Binding-site contacts:
Ligand atom CM4 contacts residue TYR144 of chain 11.A at 3.8 Å (hydrophobic).
Ligand atom C2A contacts residue PHE179 of chain 11.A at 3.5 Å (hydrophobic).
Ligand atom CM3 contacts residue TYR190 of chain 11.A at 3.6 Å (hydrophobic).
Ligand atom N1A contacts residue PHE179 of chain 11.A at 3.3 Å.
Ligand atom C2B contacts residue ILE122 of chain 11.A at 4.0 Å (hydrophobic).
Ligand atom C1C contacts residue MET214 of chain 11.A at 3.2 Å (hydrophobic).
Ligand atom N3A contacts residue PHE179 of chain 11.A at 3.7 Å.
Ligand atom C6B contacts residue LEU181 of chain 11.A at 3.5 Å (hydrophobic).
Ligand atom N5A contacts residue PHE179 of chain 11.A at 3.3 Å.
Ligand atom CM2 contacts residue ILE77 of chain 11.A at 3.8 Å (hydrophobic).
Ligand atom C5 contacts residue MET214 of chain 11.A at 3.4 Å (hydrophobic).
Ligand atom C3 contacts residue LEU100 of chain 11.A at 3.8 Å (hydrophobic).
Ligand atom N2 contacts residue MET214 of chain 11.A at 3.8 Å.
Ligand atom N4A contacts residue PHE179 of chain 11.A at 3.5 Å.
Ligand atom C4 contacts residue TYR190 of chain 11.A at 3.7 Å (hydrophobic).
Ligand atom N3A contacts residue TYR144 of chain 11.A at 3.2 Å.
Ligand atom N5A contacts residue LEU217 of chain 11.A at 3.6 Å.
Ligand atom O1 contacts residue LEU100 of chain 11.A at 3.7 Å.
Ligand atom C1B contacts residue LEU181 of chain 11.A at 4.0 Å (hydrophobic).
Ligand atom CM4 contacts residue VAL168 of chain 11.A at 3.9 Å (hydrophobic).
Ligand atom N1A contacts residue LEU217 of chain 11.A at 3.3 Å.
Ligand atom CM2 contacts residue ILE122 of chain 11.A at 3.8 Å (hydrophobic).
Ligand atom CM6 contacts residue TYR144 of chain 11.A at 3.7 Å (hydrophobic).
Ligand atom C5B contacts residue TYR144 of chain 11.A at 3.8 Å (hydrophobic).
Ligand atom C2A contacts residue LEU217 of chain 11.A at 4.0 Å (hydrophobic).
Ligand atom N4A contacts residue TYR144 of chain 11.A at 3.7 Å.
Ligand atom CM4 contacts residue ALA166 of chain 11.A at 3.1 Å (hydrophobic).
Ligand atom C4 contacts residue LEU100 of chain 11.A at 3.9 Å (hydrophobic).
Ligand atom O1 contacts residue MET214 of chain 11.A at 3.2 Å.
Ligand atom CM4 contacts residue TYR142 of chain 11.A at 3.7 Å (hydrophobic).
Ligand atom CM6 contacts residue LEU181 of chain 11.A at 3.8 Å (hydrophobic).
Ligand atom O1B contacts residue ILE98 of chain 11.A at 3.2 Å.
Ligand atom N5A contacts residue MET124 of chain 11.A at 3.9 Å.
Ligand atom N2 contacts residue LEU100 of chain 11.A at 3.8 Å.
Ligand atom N1A contacts residue MET124 of chain 11.A at 3.6 Å.
Ligand atom C4 contacts residue MET214 of chain 11.A at 3.7 Å (hydrophobic).
Ligand atom CM6 contacts residue LEU184 of chain 11.A at 3.7 Å (hydrophobic).
Ligand atom C5B contacts residue LEU181 of chain 11.A at 3.6 Å (hydrophobic).
Ligand atom C1B contacts residue ILE98 of chain 11.A at 3.7 Å (hydrophobic).
Ligand atom C6B contacts residue ILE98 of chain 11.A at 3.8 Å (hydrophobic).

The small molecule below binds the protein below.
Small molecule (SMILES): Cc1cc(CCCOc2c(C)cc(-c3nnn(C)n3)cc2C)on1

Sequence of chain 11.A:
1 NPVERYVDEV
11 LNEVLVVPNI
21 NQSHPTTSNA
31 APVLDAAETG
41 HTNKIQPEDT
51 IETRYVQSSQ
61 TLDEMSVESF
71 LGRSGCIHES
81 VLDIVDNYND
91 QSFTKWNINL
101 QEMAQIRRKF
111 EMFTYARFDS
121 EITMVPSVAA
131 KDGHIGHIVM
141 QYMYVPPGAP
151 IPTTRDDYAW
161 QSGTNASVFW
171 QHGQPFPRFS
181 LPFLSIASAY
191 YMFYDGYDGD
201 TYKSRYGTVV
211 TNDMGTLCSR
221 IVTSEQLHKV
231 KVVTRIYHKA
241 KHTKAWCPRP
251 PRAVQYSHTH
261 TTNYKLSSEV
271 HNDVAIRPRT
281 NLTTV